Sequence of chain 1.A:
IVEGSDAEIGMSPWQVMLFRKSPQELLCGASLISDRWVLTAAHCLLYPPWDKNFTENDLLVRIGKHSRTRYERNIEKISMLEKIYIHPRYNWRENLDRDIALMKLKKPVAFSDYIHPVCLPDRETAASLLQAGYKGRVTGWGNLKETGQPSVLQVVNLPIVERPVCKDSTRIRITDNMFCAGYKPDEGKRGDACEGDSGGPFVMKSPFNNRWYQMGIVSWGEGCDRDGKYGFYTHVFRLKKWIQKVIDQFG

This protein binds this small molecule.
Small molecule (SMILES): CC(=O)N[C@@H]1[C@@H](O)[C@H](O)[C@@H](CO)O[C@H]1O

Binding-site contacts:
Ligand atom C8 contacts residue TRP92 of chain 1.A at 4.3 Å (hydrophobic).
Ligand atom C1 contacts residue ASN53 of chain 1.A at 1.4 Å.
Ligand atom C5 contacts residue ASN53 of chain 1.A at 3.6 Å.
Ligand atom C8 contacts residue LEU46 of chain 1.A at 4.0 Å (hydrophobic).
Ligand atom N2 contacts residue ASN53 of chain 1.A at 3.0 Å (h-bond).
Ligand atom C4 contacts residue ASN53 of chain 1.A at 4.2 Å.
Ligand atom C2 contacts residue ASN53 of chain 1.A at 2.5 Å.
Ligand atom O5 contacts residue ASN53 of chain 1.A at 2.3 Å (h-bond).
Ligand atom O7 contacts residue LEU46 of chain 1.A at 4.5 Å.
Ligand atom C7 contacts residue ASN53 of chain 1.A at 3.3 Å.
Ligand atom O7 contacts residue ASN53 of chain 1.A at 3.1 Å (h-bond).
Ligand atom N2 contacts residue LEU46 of chain 1.A at 4.2 Å.
Ligand atom C7 contacts residue LEU46 of chain 1.A at 4.1 Å (hydrophobic).
Ligand atom C8 contacts residue PRO48 of chain 1.A at 3.8 Å (hydrophobic).
Ligand atom C1 contacts residue LEU46 of chain 1.A at 4.4 Å (hydrophobic).
Ligand atom C3 contacts residue ASN53 of chain 1.A at 3.8 Å.